Sequence of chain 1.C:
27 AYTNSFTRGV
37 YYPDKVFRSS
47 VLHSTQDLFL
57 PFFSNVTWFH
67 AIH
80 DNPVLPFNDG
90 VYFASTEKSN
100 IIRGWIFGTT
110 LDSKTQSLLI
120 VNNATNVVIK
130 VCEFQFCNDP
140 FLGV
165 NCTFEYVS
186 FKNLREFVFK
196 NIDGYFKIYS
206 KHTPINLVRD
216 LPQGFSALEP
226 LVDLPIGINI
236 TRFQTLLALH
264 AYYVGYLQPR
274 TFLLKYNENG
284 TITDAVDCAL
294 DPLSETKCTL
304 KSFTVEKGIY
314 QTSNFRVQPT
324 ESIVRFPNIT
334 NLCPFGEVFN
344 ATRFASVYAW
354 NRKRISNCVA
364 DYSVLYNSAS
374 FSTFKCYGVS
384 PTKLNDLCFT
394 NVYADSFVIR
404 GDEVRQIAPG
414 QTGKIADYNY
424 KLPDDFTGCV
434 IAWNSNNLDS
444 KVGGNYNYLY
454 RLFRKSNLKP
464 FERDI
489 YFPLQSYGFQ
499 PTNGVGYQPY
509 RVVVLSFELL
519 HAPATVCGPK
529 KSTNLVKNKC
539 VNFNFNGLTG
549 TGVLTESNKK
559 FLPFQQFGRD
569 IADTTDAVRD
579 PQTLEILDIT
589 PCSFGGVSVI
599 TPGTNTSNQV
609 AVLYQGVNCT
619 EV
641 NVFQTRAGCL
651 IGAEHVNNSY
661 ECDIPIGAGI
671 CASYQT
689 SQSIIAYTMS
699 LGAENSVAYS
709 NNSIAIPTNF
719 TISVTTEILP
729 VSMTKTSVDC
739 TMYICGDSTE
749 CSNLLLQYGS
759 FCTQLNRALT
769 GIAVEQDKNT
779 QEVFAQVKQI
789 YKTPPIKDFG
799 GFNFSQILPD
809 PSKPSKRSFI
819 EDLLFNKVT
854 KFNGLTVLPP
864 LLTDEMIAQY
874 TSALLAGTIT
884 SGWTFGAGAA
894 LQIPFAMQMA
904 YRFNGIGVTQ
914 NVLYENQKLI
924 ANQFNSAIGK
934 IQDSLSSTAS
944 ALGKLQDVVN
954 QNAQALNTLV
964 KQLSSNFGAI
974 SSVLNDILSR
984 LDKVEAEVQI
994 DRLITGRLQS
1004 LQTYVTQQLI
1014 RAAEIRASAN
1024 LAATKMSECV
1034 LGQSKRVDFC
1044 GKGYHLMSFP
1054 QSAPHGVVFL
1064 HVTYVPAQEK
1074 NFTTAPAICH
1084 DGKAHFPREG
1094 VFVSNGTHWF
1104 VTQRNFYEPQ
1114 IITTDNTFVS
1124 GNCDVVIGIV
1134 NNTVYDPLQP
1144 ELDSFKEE

Binding-site contacts:
Ligand atom C7 contacts residue THR618 of chain 1.C at 3.0 Å.
Ligand atom C2 contacts residue THR618 of chain 1.C at 4.1 Å.
Ligand atom N2 contacts residue THR618 of chain 1.C at 3.1 Å (h-bond).
Ligand atom C2 contacts residue ASN616 of chain 1.C at 2.5 Å.
Ligand atom O5 contacts residue ASN616 of chain 1.C at 2.1 Å (h-bond).
Ligand atom O6 contacts residue ASN616 of chain 1.C at 4.3 Å.
Ligand atom N2 contacts residue GLU619 of chain 1.C at 4.3 Å.
Ligand atom C3 contacts residue ASN616 of chain 1.C at 3.8 Å.
Ligand atom C4 contacts residue ASN616 of chain 1.C at 4.1 Å.
Ligand atom C8 contacts residue THR618 of chain 1.C at 2.7 Å.
Ligand atom C7 contacts residue GLU619 of chain 1.C at 4.3 Å.
Ligand atom C1 contacts residue ASN616 of chain 1.C at 1.4 Å.
Ligand atom N2 contacts residue ASN616 of chain 1.C at 3.1 Å (h-bond).
Ligand atom O7 contacts residue THR618 of chain 1.C at 3.9 Å.
Ligand atom C7 contacts residue ASN616 of chain 1.C at 4.4 Å.
Ligand atom C8 contacts residue GLU619 of chain 1.C at 3.2 Å.
Ligand atom C6 contacts residue ASN616 of chain 1.C at 4.5 Å.
Ligand atom C5 contacts residue ASN616 of chain 1.C at 3.5 Å.

This small molecule binds to this protein.
Small molecule (SMILES): CC(=O)N[C@@H]1[C@@H](O)[C@H](O)[C@@H](CO)O[C@H]1O